Binding-site contacts:
Ligand atom O contacts residue ILE390 of chain 1.A at 3.3 Å.
Ligand atom CG2 contacts residue HIS455 of chain 1.A at 3.4 Å.
Ligand atom N contacts residue ARG669 of chain 1.A at 3.3 Å (salt-bridge).
Ligand atom CD contacts residue HIS568 of chain 1.A at 3.2 Å.
Ligand atom CZ3 contacts residue ARG669 of chain 1.A at 3.5 Å.
Ligand atom CA contacts residue GLU316 of chain 1.A at 3.4 Å.
Ligand atom O1 contacts residue ZN1 of chain 1.C at 1.8 Å.
Ligand atom O1 contacts residue HIS450 of chain 1.A at 3.3 Å (h-bond).
Ligand atom N contacts residue ASN391 of chain 1.A at 2.9 Å (h-bond).
Ligand atom O contacts residue ASN391 of chain 1.A at 3.0 Å (h-bond).
Ligand atom C12 contacts residue VAL447 of chain 1.A at 3.5 Å (hydrophobic).
Ligand atom C34 contacts residue GLY389 of chain 1.A at 3.4 Å.
Ligand atom CB contacts residue PHE109 of chain 1.A at 3.4 Å (hydrophobic).
Ligand atom CG1 contacts residue TYR318 of chain 1.A at 3.5 Å (hydrophobic).
Ligand atom N contacts residue GLU316 of chain 1.A at 3.5 Å (salt-bridge).
Ligand atom CE2 contacts residue ARG669 of chain 1.A at 3.5 Å.
Ligand atom CE3 contacts residue ARG669 of chain 1.A at 3.2 Å.
Ligand atom C4 contacts residue HIS568 of chain 1.A at 3.2 Å.
Ligand atom CG1 contacts residue GLU508 of chain 1.A at 3.5 Å.
Ligand atom O contacts residue GLY389 of chain 1.A at 3.5 Å (h-bond).
Ligand atom N contacts residue TYR318 of chain 1.A at 3.0 Å (h-bond).
Ligand atom CD2 contacts residue ARG669 of chain 1.A at 3.2 Å.
Ligand atom C36 contacts residue TYR318 of chain 1.A at 3.4 Å (hydrophobic).
Ligand atom C4 contacts residue ZN1 of chain 1.C at 3.0 Å.
Ligand atom C9 contacts residue HIS450 of chain 1.A at 3.3 Å.
Ligand atom CG contacts residue PHE109 of chain 1.A at 3.5 Å (hydrophobic).
Ligand atom CH2 contacts residue ARG669 of chain 1.A at 3.3 Å.
Ligand atom C4 contacts residue GLU508 of chain 1.A at 3.5 Å.
Ligand atom CA contacts residue GLY389 of chain 1.A at 3.3 Å.
Ligand atom CB contacts residue ALA416 of chain 1.A at 3.5 Å (hydrophobic).
Ligand atom O contacts residue PRO387 of chain 1.A at 3.4 Å.
Ligand atom O contacts residue ARG669 of chain 1.A at 2.9 Å (salt-bridge).
Ligand atom NE1 contacts residue ILE386 of chain 1.A at 2.9 Å (h-bond).
Ligand atom CD contacts residue ARG572 of chain 1.A at 3.5 Å.
Ligand atom O contacts residue ALA388 of chain 1.A at 2.6 Å (h-bond).
Ligand atom O1 contacts residue GLU508 of chain 1.A at 3.0 Å (salt-bridge).
Ligand atom N contacts residue ASN394 of chain 1.A at 2.5 Å (h-bond).
Ligand atom C35 contacts residue GLU316 of chain 1.A at 3.3 Å.
Ligand atom C3 contacts residue GLY389 of chain 1.A at 3.0 Å.
Ligand atom CH2 contacts residue LYS670 of chain 1.A at 3.1 Å.

Sequence of chain 1.A:
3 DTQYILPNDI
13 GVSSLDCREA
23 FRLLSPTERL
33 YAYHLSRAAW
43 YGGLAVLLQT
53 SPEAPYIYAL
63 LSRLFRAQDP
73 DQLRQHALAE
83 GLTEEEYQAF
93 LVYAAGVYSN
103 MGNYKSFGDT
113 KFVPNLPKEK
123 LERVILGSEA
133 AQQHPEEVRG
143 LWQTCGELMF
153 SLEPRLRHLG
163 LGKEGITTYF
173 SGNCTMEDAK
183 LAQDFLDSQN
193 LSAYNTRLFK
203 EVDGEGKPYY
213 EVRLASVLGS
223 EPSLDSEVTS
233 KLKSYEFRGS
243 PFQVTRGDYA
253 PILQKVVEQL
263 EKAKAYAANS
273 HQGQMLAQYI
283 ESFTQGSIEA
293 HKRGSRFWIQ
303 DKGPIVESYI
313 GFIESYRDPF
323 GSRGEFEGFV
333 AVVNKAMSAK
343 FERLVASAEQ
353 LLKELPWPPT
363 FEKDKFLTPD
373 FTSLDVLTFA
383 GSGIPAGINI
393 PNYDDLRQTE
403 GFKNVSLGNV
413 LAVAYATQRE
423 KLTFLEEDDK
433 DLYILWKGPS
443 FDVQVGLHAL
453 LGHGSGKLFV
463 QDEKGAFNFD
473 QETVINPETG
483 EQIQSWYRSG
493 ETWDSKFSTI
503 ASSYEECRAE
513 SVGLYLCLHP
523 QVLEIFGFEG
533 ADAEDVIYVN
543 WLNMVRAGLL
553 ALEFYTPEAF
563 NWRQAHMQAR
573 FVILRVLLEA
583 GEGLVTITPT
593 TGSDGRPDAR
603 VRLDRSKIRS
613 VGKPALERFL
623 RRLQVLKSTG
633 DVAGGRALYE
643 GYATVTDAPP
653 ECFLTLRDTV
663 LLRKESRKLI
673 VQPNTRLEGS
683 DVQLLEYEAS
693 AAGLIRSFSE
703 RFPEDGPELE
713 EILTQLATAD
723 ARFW

The small molecule below binds the protein below.
Small molecule (SMILES): CC(C)[C@H](N)C(=O)N[C@@H](C(C)C)[C@@H](O)C[C@@H](Cc1ccccc1)C(=O)N1CCC[C@H]1C(=O)N[C@@H](CC1=c2ccccc2=NC1)C(=O)O